This small molecule binds to this protein.
Small molecule (SMILES): CC(=O)N[C@@H]1[C@@H](O)[C@H](O)[C@@H](CO)O[C@H]1O

Sequence of chain 1.C:
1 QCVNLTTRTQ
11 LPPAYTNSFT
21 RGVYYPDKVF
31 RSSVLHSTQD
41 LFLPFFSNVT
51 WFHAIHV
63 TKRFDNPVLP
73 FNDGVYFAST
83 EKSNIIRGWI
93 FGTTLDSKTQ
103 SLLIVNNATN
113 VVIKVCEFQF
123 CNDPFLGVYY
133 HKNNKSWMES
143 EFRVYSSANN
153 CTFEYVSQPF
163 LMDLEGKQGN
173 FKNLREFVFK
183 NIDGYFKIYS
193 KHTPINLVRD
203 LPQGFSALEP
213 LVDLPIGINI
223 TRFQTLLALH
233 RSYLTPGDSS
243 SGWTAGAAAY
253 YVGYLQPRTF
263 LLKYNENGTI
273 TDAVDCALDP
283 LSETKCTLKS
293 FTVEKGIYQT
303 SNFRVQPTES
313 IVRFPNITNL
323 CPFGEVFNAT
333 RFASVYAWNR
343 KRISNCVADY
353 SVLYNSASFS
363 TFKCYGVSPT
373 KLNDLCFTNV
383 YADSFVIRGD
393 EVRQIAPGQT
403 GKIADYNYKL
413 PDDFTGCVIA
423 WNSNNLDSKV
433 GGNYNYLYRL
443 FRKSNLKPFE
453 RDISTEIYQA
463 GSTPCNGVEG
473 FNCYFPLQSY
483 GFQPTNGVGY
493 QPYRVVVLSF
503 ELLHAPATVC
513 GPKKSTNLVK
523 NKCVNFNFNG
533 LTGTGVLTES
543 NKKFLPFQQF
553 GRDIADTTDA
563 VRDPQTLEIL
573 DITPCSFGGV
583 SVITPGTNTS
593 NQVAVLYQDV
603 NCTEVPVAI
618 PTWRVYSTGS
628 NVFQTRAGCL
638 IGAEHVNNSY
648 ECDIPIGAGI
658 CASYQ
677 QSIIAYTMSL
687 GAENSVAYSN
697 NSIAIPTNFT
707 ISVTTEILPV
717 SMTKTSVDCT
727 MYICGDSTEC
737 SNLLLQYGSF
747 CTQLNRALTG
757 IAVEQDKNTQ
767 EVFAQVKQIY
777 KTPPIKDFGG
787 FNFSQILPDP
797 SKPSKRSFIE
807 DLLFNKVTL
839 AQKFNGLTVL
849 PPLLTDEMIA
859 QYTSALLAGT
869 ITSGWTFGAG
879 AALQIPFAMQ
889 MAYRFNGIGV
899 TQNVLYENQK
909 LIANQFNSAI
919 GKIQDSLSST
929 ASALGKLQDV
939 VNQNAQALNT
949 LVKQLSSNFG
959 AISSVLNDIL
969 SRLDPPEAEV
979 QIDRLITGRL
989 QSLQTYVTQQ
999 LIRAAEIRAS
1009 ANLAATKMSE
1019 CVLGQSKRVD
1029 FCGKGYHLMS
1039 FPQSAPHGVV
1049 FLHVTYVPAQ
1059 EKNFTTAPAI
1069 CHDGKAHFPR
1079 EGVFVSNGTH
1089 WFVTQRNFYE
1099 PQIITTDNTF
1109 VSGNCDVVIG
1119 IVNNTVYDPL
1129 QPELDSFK

Binding-site contacts:
Ligand atom N2 contacts residue ASN1121 of chain 1.C at 2.9 Å (h-bond).
Ligand atom C4 contacts residue ASN1121 of chain 1.C at 4.2 Å.
Ligand atom C5 contacts residue ASN1121 of chain 1.C at 3.7 Å.
Ligand atom C2 contacts residue ASN1121 of chain 1.C at 2.5 Å.
Ligand atom O7 contacts residue ASN1121 of chain 1.C at 3.6 Å.
Ligand atom C7 contacts residue ASN1121 of chain 1.C at 3.5 Å.
Ligand atom O5 contacts residue ASN1121 of chain 1.C at 2.4 Å (h-bond).
Ligand atom C3 contacts residue ASN1121 of chain 1.C at 3.8 Å.
Ligand atom C1 contacts residue ASN1121 of chain 1.C at 1.4 Å.